The protein below binds the small molecule below.
Small molecule (SMILES): CC(=O)N[C@H]1[C@H](O[C@H]2[C@H](O)[C@@H](NC(C)=O)CO[C@@H]2CO)O[C@H](CO)[C@@H](O)[C@@H]1O

Binding-site contacts:
Ligand atom O5 contacts residue HIS158 of chain 2.A at 3.4 Å.
Ligand atom N2 contacts residue ASN153 of chain 2.A at 3.1 Å (h-bond).
Ligand atom O5 contacts residue ASN153 of chain 2.A at 2.2 Å (h-bond).
Ligand atom C4 contacts residue ASN153 of chain 2.A at 4.2 Å.
Ligand atom O5 contacts residue GLY156 of chain 2.A at 4.2 Å.
Ligand atom C1 contacts residue THR155 of chain 2.A at 3.3 Å.
Ligand atom C2 contacts residue ASN153 of chain 2.A at 2.6 Å.
Ligand atom O3 contacts residue HIS149 of chain 2.A at 4.0 Å.
Ligand atom C6 contacts residue GLY156 of chain 2.A at 4.0 Å.
Ligand atom C5 contacts residue HIS158 of chain 2.A at 4.4 Å.
Ligand atom O4 contacts residue HIS149 of chain 2.A at 4.3 Å.
Ligand atom C5 contacts residue ASN153 of chain 2.A at 3.6 Å.
Ligand atom O5 contacts residue HIS149 of chain 2.A at 3.6 Å.
Ligand atom C3 contacts residue ASN153 of chain 2.A at 3.9 Å.
Ligand atom C4 contacts residue HIS149 of chain 2.A at 3.4 Å.
Ligand atom C5 contacts residue THR155 of chain 2.A at 4.0 Å.
Ligand atom C1 contacts residue ASN153 of chain 2.A at 1.4 Å.
Ligand atom O6 contacts residue HIS149 of chain 2.A at 3.2 Å.
Ligand atom O5 contacts residue THR155 of chain 2.A at 3.4 Å (h-bond).
Ligand atom C3 contacts residue HIS149 of chain 2.A at 4.0 Å.
Ligand atom C6 contacts residue HIS158 of chain 2.A at 4.2 Å.
Ligand atom C5 contacts residue HIS149 of chain 2.A at 3.6 Å.
Ligand atom C8 contacts residue GLY102 of chain 5.A at 3.6 Å.
Ligand atom C2 contacts residue HIS149 of chain 2.A at 3.5 Å.
Ligand atom C7 contacts residue ASN153 of chain 2.A at 4.1 Å.
Ligand atom C8 contacts residue ASN153 of chain 2.A at 4.4 Å.
Ligand atom C1 contacts residue HIS149 of chain 2.A at 3.5 Å.
Ligand atom O6 contacts residue HIS158 of chain 2.A at 4.2 Å.
Ligand atom C7 contacts residue HIS149 of chain 2.A at 4.3 Å.
Ligand atom C1 contacts residue HIS158 of chain 2.A at 4.1 Å.
Ligand atom C6 contacts residue HIS149 of chain 2.A at 4.3 Å.
Ligand atom N2 contacts residue HIS149 of chain 2.A at 4.3 Å.
Ligand atom C5 contacts residue GLY156 of chain 2.A at 4.3 Å.
Ligand atom O7 contacts residue HIS149 of chain 2.A at 3.3 Å.

Sequence of chain 5.A:
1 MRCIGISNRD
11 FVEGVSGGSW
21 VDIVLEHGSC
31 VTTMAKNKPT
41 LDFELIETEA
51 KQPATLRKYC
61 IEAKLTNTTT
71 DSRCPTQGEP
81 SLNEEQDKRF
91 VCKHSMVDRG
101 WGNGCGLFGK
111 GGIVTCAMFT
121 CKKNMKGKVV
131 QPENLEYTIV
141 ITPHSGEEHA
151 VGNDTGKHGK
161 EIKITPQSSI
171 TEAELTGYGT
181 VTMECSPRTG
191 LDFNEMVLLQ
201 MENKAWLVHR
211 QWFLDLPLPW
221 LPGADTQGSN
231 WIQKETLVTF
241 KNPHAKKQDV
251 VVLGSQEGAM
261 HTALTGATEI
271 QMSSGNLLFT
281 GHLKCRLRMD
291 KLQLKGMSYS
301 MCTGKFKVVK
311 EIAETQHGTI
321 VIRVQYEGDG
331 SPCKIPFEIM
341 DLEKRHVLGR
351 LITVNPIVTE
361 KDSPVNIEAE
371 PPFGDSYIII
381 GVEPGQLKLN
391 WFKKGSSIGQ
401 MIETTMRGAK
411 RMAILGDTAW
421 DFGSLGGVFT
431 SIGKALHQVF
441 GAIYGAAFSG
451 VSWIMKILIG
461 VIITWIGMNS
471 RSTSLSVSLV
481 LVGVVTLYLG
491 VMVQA

Sequence of chain 2.A:
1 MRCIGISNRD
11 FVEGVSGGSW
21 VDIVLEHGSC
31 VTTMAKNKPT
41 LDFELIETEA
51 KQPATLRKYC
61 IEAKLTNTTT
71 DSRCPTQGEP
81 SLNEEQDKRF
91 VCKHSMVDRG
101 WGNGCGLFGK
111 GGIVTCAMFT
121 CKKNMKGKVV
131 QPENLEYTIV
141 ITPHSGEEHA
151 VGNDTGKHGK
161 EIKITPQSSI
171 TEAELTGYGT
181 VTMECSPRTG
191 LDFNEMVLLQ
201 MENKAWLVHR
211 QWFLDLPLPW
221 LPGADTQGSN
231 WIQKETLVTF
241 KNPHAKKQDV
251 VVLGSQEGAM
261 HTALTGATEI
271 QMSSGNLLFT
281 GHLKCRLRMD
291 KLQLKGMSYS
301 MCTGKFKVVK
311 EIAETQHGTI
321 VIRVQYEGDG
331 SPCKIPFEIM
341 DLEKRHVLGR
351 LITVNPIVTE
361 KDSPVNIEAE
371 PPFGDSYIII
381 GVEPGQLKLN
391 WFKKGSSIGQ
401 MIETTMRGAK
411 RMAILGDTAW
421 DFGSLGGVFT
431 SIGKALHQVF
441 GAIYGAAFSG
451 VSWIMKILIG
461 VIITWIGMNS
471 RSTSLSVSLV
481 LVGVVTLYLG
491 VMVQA